Sequence of chain 1.A:
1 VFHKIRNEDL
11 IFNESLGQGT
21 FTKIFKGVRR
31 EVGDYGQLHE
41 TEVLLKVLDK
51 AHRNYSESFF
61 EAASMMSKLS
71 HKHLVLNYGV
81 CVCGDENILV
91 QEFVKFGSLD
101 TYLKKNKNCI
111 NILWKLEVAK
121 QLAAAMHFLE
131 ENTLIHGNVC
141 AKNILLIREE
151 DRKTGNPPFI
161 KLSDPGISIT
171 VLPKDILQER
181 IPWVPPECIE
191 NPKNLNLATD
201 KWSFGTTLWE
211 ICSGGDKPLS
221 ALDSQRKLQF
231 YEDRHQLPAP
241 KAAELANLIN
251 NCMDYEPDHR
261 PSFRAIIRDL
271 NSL

This small molecule binds to this protein.
Small molecule (SMILES): N#Cc1ccc(Nc2nc(N)cc(-n3cnc(CCO)c3)n2)cc1

Binding-site contacts:
Ligand atom N16 contacts residue SER98 of chain 1.A at 3.7 Å.
Ligand atom C12 contacts residue GLN91 of chain 1.A at 3.7 Å.
Ligand atom N11 contacts residue LEU145 of chain 1.A at 3.6 Å.
Ligand atom C08 contacts residue GLY97 of chain 1.A at 3.9 Å.
Ligand atom C06 contacts residue VAL94 of chain 1.A at 3.3 Å (hydrophobic).
Ligand atom C19 contacts residue LYS142 of chain 1.A at 3.5 Å.
Ligand atom C05 contacts residue GLY97 of chain 1.A at 3.6 Å.
Ligand atom O20 contacts residue LYS142 of chain 1.A at 2.8 Å (salt-bridge).
Ligand atom C23 contacts residue GLY97 of chain 1.A at 3.6 Å.
Ligand atom C10 contacts residue GLN91 of chain 1.A at 3.7 Å.
Ligand atom N09 contacts residue VAL94 of chain 1.A at 3.1 Å (h-bond).
Ligand atom N11 contacts residue VAL94 of chain 1.A at 3.7 Å.
Ligand atom N22 contacts residue GLY97 of chain 1.A at 3.7 Å.
Ligand atom C05 contacts residue VAL94 of chain 1.A at 3.2 Å (hydrophobic).
Ligand atom C13 contacts residue LEU44 of chain 1.A at 3.9 Å (hydrophobic).
Ligand atom C12 contacts residue LEU145 of chain 1.A at 3.7 Å (hydrophobic).
Ligand atom C06 contacts residue GLY97 of chain 1.A at 3.4 Å.
Ligand atom C24 contacts residue LEU16 of chain 1.A at 3.9 Å (hydrophobic).
Ligand atom C06 contacts residue PHE93 of chain 1.A at 3.6 Å (hydrophobic).
Ligand atom C04 contacts residue LYS95 of chain 1.A at 3.4 Å.
Ligand atom C21 contacts residue LEU145 of chain 1.A at 3.9 Å (hydrophobic).
Ligand atom N07 contacts residue VAL94 of chain 1.A at 2.5 Å (h-bond).
Ligand atom C10 contacts residue LEU44 of chain 1.A at 3.5 Å (hydrophobic).
Ligand atom N07 contacts residue GLY97 of chain 1.A at 3.7 Å.
Ligand atom C17 contacts residue SER98 of chain 1.A at 3.9 Å.
Ligand atom C08 contacts residue VAL94 of chain 1.A at 3.4 Å (hydrophobic).
Ligand atom N11 contacts residue GLU92 of chain 1.A at 2.7 Å (salt-bridge).
Ligand atom O20 contacts residue ASN143 of chain 1.A at 3.5 Å (h-bond).
Ligand atom C19 contacts residue ASN143 of chain 1.A at 3.8 Å.
Ligand atom C10 contacts residue GLU92 of chain 1.A at 3.9 Å.
Ligand atom C12 contacts residue LEU44 of chain 1.A at 3.6 Å (hydrophobic).
Ligand atom N09 contacts residue PHE93 of chain 1.A at 4.0 Å.
Ligand atom C05 contacts residue LYS95 of chain 1.A at 3.2 Å.
Ligand atom N11 contacts residue GLN91 of chain 1.A at 2.8 Å (h-bond).
Ligand atom C23 contacts residue LEU16 of chain 1.A at 3.8 Å (hydrophobic).
Ligand atom C05 contacts residue PHE93 of chain 1.A at 3.4 Å (hydrophobic).
Ligand atom N07 contacts residue PHE93 of chain 1.A at 3.2 Å.
Ligand atom C18 contacts residue LYS142 of chain 1.A at 3.6 Å.
Ligand atom N11 contacts residue LEU44 of chain 1.A at 3.6 Å.
Ligand atom C10 contacts residue VAL94 of chain 1.A at 3.8 Å (hydrophobic).